Sequence of chain 1.B:
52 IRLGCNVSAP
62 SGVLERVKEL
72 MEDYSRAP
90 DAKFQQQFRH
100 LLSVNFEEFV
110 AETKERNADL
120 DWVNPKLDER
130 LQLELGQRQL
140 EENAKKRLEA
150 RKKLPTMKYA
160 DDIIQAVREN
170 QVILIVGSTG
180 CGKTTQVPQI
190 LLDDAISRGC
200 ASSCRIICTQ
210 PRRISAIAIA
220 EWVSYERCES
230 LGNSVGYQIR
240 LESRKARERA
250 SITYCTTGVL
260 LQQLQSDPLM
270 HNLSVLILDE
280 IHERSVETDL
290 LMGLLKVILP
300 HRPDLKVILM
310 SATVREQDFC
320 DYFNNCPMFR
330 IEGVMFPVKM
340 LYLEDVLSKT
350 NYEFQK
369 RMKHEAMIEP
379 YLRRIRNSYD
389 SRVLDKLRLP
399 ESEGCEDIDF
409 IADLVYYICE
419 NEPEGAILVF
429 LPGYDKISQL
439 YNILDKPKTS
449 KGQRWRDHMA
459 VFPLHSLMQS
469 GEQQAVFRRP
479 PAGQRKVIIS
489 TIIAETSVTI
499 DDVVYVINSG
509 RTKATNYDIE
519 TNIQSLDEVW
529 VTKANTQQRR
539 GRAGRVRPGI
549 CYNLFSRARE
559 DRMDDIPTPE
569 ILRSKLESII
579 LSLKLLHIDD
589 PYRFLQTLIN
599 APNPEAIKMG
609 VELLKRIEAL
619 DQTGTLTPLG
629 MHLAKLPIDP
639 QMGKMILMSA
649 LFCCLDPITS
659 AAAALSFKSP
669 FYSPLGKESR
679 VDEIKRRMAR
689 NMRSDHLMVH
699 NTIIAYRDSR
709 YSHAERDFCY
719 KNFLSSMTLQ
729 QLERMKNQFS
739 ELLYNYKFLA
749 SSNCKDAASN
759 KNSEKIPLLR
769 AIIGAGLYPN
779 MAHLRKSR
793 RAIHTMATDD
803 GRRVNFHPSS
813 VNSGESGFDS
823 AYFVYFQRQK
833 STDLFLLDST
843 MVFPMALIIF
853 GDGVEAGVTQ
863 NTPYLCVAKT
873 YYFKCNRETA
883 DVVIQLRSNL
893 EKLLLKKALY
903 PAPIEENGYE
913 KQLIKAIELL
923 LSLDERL

Binding-site contacts:
Ligand atom OP1 contacts residue THR834 of chain 1.B at 3.3 Å (h-bond).
Ligand atom C2' contacts residue PRO635 of chain 1.B at 3.4 Å (hydrophobic).
Ligand atom OP1 contacts residue SER833 of chain 1.B at 2.5 Å (h-bond).
Ligand atom O2 contacts residue PRO635 of chain 1.B at 3.2 Å.
Ligand atom O4 contacts residue THR513 of chain 1.B at 3.2 Å.
Ligand atom OP2 contacts residue GLN736 of chain 1.B at 3.1 Å (h-bond).
Ligand atom OP2 contacts residue ARG239 of chain 1.B at 3.4 Å.
Ligand atom C2 contacts residue LYS511 of chain 1.B at 3.3 Å.
Ligand atom C4 contacts residue SER265 of chain 1.B at 3.4 Å.
Ligand atom N3 contacts residue PRO635 of chain 1.B at 3.0 Å (h-bond).
Ligand atom N3 contacts residue SER265 of chain 1.B at 3.2 Å (h-bond).
Ligand atom OP2 contacts residue HIS463 of chain 1.B at 3.2 Å.
Ligand atom C6 contacts residue ARG239 of chain 1.B at 3.4 Å.
Ligand atom OP1 contacts residue SER464 of chain 1.B at 3.3 Å (h-bond).
Ligand atom C1' contacts residue LYS511 of chain 1.B at 3.2 Å.
Ligand atom O2 contacts residue LYS511 of chain 1.B at 3.0 Å (salt-bridge).
Ligand atom O4' contacts residue LYS511 of chain 1.B at 3.2 Å.
Ligand atom OP1 contacts residue LYS511 of chain 1.B at 3.2 Å.
Ligand atom OP1 contacts residue THR489 of chain 1.B at 2.7 Å (h-bond).
Ligand atom O4 contacts residue SER265 of chain 1.B at 2.8 Å (h-bond).
Ligand atom O3' contacts residue ARG211 of chain 1.B at 3.3 Å.
Ligand atom O5' contacts residue ARG239 of chain 1.B at 3.4 Å.
Ligand atom OP2 contacts residue TYR432 of chain 1.B at 2.5 Å (h-bond).
Ligand atom OP1 contacts residue THR255 of chain 1.B at 2.9 Å (h-bond).
Ligand atom OP1 contacts residue ARG239 of chain 1.B at 3.0 Å (salt-bridge).
Ligand atom OP2 contacts residue GLY431 of chain 1.B at 3.3 Å.
Ligand atom C5 contacts residue ARG239 of chain 1.B at 3.4 Å.
Ligand atom O4 contacts residue SER664 of chain 1.B at 3.1 Å (h-bond).
Ligand atom N4 contacts residue GLU676 of chain 1.B at 3.0 Å.
Ligand atom O5' contacts residue LYS511 of chain 1.B at 3.1 Å.
Ligand atom O4' contacts residue PRO810 of chain 1.B at 3.2 Å.
Ligand atom OP2 contacts residue HIS463 of chain 1.B at 2.8 Å (h-bond).
Ligand atom O2 contacts residue ARG793 of chain 1.B at 2.9 Å (salt-bridge).
Ligand atom C5' contacts residue PRO210 of chain 1.B at 3.2 Å (hydrophobic).
Ligand atom OP1 contacts residue ARG211 of chain 1.B at 3.3 Å.
Ligand atom OP2 contacts residue SER464 of chain 1.B at 2.9 Å (h-bond).
Ligand atom C7 contacts residue ARG239 of chain 1.B at 3.2 Å.
Ligand atom OP1 contacts residue ARG212 of chain 1.B at 2.5 Å (salt-bridge).
Ligand atom C2 contacts residue PRO635 of chain 1.B at 3.2 Å (hydrophobic).
Ligand atom O3' contacts residue GLN237 of chain 1.B at 3.1 Å (h-bond).

The small molecule below binds the protein below.
Small molecule (SMILES): Cc1cn([C@H]2C[C@H](O[P](=O)(O)OC[C@H]3O[C@@H](n4cc(C)c(=O)[nH]c4=O)C[C@@H]3O)[C@@H](CO[P](=O)(O)O[C@H]3C[C@H](n4ccc(N)nc4=O)O[C@@H]3CO[P](=O)(O)O[C@H]3C[C@H](n4ccc(N)nc4=O)O[C@@H]3CO[P](=O)(O)O[C@H]3C[C@H](n4ccc(N)nc4=O)O[C@@H]3CO[P](=O)(O)O[C@H]3C[C@H](n4cc(C)c(=O)[nH]c4=O)O[C@@H]3CO[P](=O)(O)O[C@H]3C[C@H](n4ccc(N)nc4=O)O[C@@H]3CO[P](=O)(O)O[C@H]3C[C@H](n4cc(C)c(=O)[nH]c4=O)O[C@@H]3CO[P](=O)(O)O[C@H]3C[C@H](n4ccc(N)nc4=O)O[C@@H]3COP(=O)=O)O2)c(=O)[nH]c1=O